A small-molecule ligand and the protein it binds are described below.
Small molecule (SMILES): Nc1ncnc2c1ncn2[C@H]1C[C@H](O)[C@@H](COP(=O)(O)O)O1

Binding-site contacts:
Ligand atom N6 contacts residue PHE422 of chain 1.Q at 4.0 Å.
Ligand atom O5' contacts residue DC1 of chain 1.OC at 2.5 Å (h-bond).
Ligand atom C5 contacts residue SER416 of chain 1.Q at 3.8 Å.
Ligand atom C6 contacts residue GLY423 of chain 1.Q at 3.9 Å.
Ligand atom N6 contacts residue GLY421 of chain 1.Q at 4.0 Å.
Ligand atom C5 contacts residue PRO204 of chain 1.Q at 3.8 Å (hydrophobic).
Ligand atom C2 contacts residue PRO415 of chain 1.Q at 3.8 Å (hydrophobic).
Ligand atom P contacts residue DC1 of chain 1.OC at 1.6 Å.
Ligand atom O4' contacts residue DC1 of chain 1.OC at 3.9 Å.
Ligand atom C2 contacts residue VAL203 of chain 1.Q at 4.1 Å (hydrophobic).
Ligand atom N9 contacts residue PRO415 of chain 1.Q at 4.0 Å.
Ligand atom C6 contacts residue VAL203 of chain 1.Q at 4.1 Å (hydrophobic).
Ligand atom C2 contacts residue GLY423 of chain 1.Q at 3.4 Å.
Ligand atom C6 contacts residue SER416 of chain 1.Q at 4.0 Å.
Ligand atom N3 contacts residue PRO415 of chain 1.Q at 3.9 Å.
Ligand atom C2 contacts residue PRO204 of chain 1.Q at 4.1 Å (hydrophobic).
Ligand atom C2' contacts residue HIS414 of chain 1.Q at 3.2 Å.
Ligand atom C5 contacts residue PRO415 of chain 1.Q at 3.7 Å (hydrophobic).
Ligand atom C5' contacts residue DC1 of chain 1.OC at 3.1 Å.
Ligand atom N6 contacts residue SER416 of chain 1.Q at 3.4 Å (h-bond).
Ligand atom N1 contacts residue GLY423 of chain 1.Q at 3.0 Å (h-bond).
Ligand atom C6 contacts residue PRO204 of chain 1.Q at 3.9 Å (hydrophobic).
Ligand atom N7 contacts residue ASN393 of chain 1.Q at 4.0 Å.
Ligand atom C6 contacts residue PRO415 of chain 1.Q at 3.7 Å (hydrophobic).
Ligand atom N9 contacts residue HIS414 of chain 1.Q at 4.1 Å.
Ligand atom OP2 contacts residue DC1 of chain 1.OC at 2.5 Å (h-bond).
Ligand atom C8 contacts residue SER416 of chain 1.Q at 4.1 Å.
Ligand atom OP1 contacts residue DC1 of chain 1.OC at 2.5 Å (h-bond).
Ligand atom C1' contacts residue PRO415 of chain 1.Q at 3.7 Å (hydrophobic).
Ligand atom N7 contacts residue PRO204 of chain 1.Q at 4.1 Å.
Ligand atom C4 contacts residue PRO415 of chain 1.Q at 3.8 Å (hydrophobic).
Ligand atom N6 contacts residue GLY423 of chain 1.Q at 3.5 Å (h-bond).
Ligand atom C4' contacts residue DC1 of chain 1.OC at 3.9 Å.
Ligand atom N1 contacts residue PRO415 of chain 1.Q at 3.7 Å.
Ligand atom N7 contacts residue SER416 of chain 1.Q at 3.3 Å.
Ligand atom C2' contacts residue PRO415 of chain 1.Q at 3.8 Å (hydrophobic).
Ligand atom N1 contacts residue VAL203 of chain 1.Q at 3.5 Å.
Ligand atom C8 contacts residue HIS414 of chain 1.Q at 3.0 Å.
Ligand atom C4 contacts residue PRO204 of chain 1.Q at 4.0 Å (hydrophobic).
Ligand atom N7 contacts residue HIS414 of chain 1.Q at 3.6 Å.

Sequence of chain 1.Q:
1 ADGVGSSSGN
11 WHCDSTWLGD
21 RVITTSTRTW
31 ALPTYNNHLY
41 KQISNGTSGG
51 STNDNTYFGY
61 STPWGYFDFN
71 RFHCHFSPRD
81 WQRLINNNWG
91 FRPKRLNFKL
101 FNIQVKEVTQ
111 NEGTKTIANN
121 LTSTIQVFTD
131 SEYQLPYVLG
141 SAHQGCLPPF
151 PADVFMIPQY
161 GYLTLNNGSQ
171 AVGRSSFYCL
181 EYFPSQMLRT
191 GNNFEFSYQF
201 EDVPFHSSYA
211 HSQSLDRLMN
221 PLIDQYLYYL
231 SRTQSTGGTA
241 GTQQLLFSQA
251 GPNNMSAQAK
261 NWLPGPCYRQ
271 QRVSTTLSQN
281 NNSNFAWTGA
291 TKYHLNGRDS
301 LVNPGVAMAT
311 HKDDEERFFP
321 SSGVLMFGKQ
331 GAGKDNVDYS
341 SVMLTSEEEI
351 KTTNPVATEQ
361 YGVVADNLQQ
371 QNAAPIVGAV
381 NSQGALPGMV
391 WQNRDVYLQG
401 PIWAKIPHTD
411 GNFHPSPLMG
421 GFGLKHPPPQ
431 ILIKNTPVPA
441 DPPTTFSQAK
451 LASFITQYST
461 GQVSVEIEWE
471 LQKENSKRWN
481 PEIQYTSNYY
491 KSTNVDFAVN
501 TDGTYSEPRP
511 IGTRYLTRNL